Sequence of chain 1.B:
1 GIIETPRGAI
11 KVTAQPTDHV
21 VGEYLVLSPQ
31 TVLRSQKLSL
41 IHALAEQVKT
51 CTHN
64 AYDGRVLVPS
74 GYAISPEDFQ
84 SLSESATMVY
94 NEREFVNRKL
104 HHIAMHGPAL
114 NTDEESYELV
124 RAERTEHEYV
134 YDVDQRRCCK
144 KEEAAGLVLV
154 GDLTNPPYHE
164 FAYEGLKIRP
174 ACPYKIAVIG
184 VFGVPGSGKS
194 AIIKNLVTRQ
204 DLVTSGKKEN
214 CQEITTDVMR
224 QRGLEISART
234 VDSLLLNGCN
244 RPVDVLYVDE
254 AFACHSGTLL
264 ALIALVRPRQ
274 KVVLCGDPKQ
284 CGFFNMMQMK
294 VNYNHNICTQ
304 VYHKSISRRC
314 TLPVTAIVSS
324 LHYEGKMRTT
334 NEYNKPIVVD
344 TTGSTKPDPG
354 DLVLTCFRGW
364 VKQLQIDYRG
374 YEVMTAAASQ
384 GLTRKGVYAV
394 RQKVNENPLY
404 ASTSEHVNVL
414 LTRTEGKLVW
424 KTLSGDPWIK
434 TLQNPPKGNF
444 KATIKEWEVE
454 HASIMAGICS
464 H

The protein below binds the small molecule below.
Small molecule (SMILES): Nc1ncnc2c1ncn2[C@@H]1O[C@H](CO[P](=O)(O)O[C@H]2[C@@H](O)[C@H](n3cnc4c(N)ncnc43)O[C@@H]2CO[P](=O)(O)O[C@H]2[C@@H](O)[C@H](n3ccc(=O)[nH]c3=O)O[C@@H]2CO[P](=O)(O)O[C@H]2[C@@H](O)[C@H](n3ccc(=O)[nH]c3=O)O[C@@H]2CO[P](=O)(O)O[C@H]2[C@@H](O)[C@H](n3ccc(=O)[nH]c3=O)O[C@@H]2CO[P](=O)(O)O[C@H]2[C@@H](O)[C@H](n3ccc(=O)[nH]c3=O)O[C@@H]2CO[P](=O)(O)O[C@H]2[C@@H](O)[C@H](n3ccc(=O)[nH]c3=O)O[C@@H]2COP(=O)=O)[C@@H](OP(=O)(O)O)[C@H]1O

Binding-site contacts:
Ligand atom C2 contacts residue PHE287 of chain 1.B at 3.3 Å (hydrophobic).
Ligand atom C4 contacts residue PHE287 of chain 1.B at 3.2 Å (hydrophobic).
Ligand atom OP2 contacts residue GOL1 of chain 1.LA at 3.1 Å.
Ligand atom OP1 contacts residue LYS211 of chain 1.B at 2.6 Å (salt-bridge).
Ligand atom OP1 contacts residue THR233 of chain 1.B at 2.7 Å (h-bond).
Ligand atom O4 contacts residue GLU95 of chain 1.B at 3.1 Å (salt-bridge).
Ligand atom O2 contacts residue PHE287 of chain 1.B at 3.4 Å (h-bond).
Ligand atom OP1 contacts residue SER236 of chain 1.B at 2.7 Å (h-bond).
Ligand atom O3' contacts residue ASN240 of chain 1.B at 3.3 Å (h-bond).
Ligand atom C2' contacts residue ASP235 of chain 1.B at 3.4 Å.
Ligand atom C1' contacts residue ASP235 of chain 1.B at 3.3 Å.
Ligand atom C2 contacts residue TYR132 of chain 1.B at 3.4 Å (hydrophobic).
Ligand atom C4 contacts residue TYR161 of chain 1.B at 3.3 Å (hydrophobic).
Ligand atom C5 contacts residue GOL1 of chain 1.LA at 3.1 Å.
Ligand atom OP1 contacts residue THR378 of chain 1.B at 2.5 Å (h-bond).
Ligand atom C4 contacts residue PHE164 of chain 1.B at 3.3 Å (hydrophobic).
Ligand atom C5 contacts residue PHE287 of chain 1.B at 3.3 Å (hydrophobic).
Ligand atom N3 contacts residue GOL1 of chain 1.MA at 3.2 Å (h-bond).
Ligand atom OP2 contacts residue TRP363 of chain 1.B at 2.8 Å (h-bond).
Ligand atom O2 contacts residue PHE286 of chain 1.B at 3.2 Å.
Ligand atom C6 contacts residue GOL1 of chain 1.LA at 3.1 Å.
Ligand atom N3 contacts residue TYR161 of chain 1.B at 3.2 Å.
Ligand atom O4' contacts residue ASN400 of chain 1.B at 3.1 Å (h-bond).
Ligand atom C4 contacts residue GLY362 of chain 1.B at 3.4 Å.
Ligand atom C4' contacts residue ASP235 of chain 1.B at 3.2 Å.
Ligand atom OP2 contacts residue ARG361 of chain 1.B at 3.1 Å.
Ligand atom C5' contacts residue CYS359 of chain 1.B at 3.4 Å (hydrophobic).
Ligand atom O4' contacts residue LEU239 of chain 1.B at 3.3 Å.
Ligand atom O2' contacts residue ASP235 of chain 1.B at 2.5 Å (salt-bridge).
Ligand atom OP1 contacts residue ARG361 of chain 1.B at 2.7 Å (salt-bridge).
Ligand atom O2' contacts residue GOL1 of chain 1.MA at 3.2 Å.
Ligand atom O4' contacts residue LEU402 of chain 1.B at 3.4 Å.
Ligand atom O4' contacts residue ASP235 of chain 1.B at 3.2 Å (salt-bridge).
Ligand atom O2' contacts residue ASN240 of chain 1.B at 3.2 Å (h-bond).
Ligand atom O2' contacts residue ALA380 of chain 1.B at 3.2 Å.
Ligand atom O4' contacts residue HIS409 of chain 1.B at 3.4 Å (h-bond).
Ligand atom OP2 contacts residue GOL1 of chain 1.LA at 3.3 Å (h-bond).
Ligand atom O4 contacts residue PHE287 of chain 1.B at 3.3 Å (h-bond).
Ligand atom N3 contacts residue PHE287 of chain 1.B at 3.3 Å (h-bond).
Ligand atom OP1 contacts residue LYS210 of chain 1.B at 3.2 Å.